Sequence of chain 1.B:
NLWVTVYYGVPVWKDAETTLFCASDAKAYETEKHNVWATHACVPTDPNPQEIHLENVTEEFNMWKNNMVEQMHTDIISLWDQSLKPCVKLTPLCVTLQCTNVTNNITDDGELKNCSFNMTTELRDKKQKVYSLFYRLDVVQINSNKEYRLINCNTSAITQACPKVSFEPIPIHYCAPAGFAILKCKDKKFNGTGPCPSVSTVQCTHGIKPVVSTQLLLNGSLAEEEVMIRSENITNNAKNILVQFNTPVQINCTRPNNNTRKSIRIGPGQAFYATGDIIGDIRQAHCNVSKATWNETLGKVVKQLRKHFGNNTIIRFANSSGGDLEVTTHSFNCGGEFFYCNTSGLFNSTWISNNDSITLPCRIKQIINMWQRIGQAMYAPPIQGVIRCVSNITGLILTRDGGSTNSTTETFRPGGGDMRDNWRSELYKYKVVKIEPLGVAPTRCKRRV

A small-molecule ligand and the protein it binds are described below.
Small molecule (SMILES): CC(=O)N[C@H]1[C@H](O[C@H]2[C@H](O)[C@@H](NC(C)=O)CO[C@@H]2CO)O[C@H](CO)[C@@H](O[C@@H]2O[C@H](CO[C@H]3O[C@H](CO)[C@@H](O)[C@H](O)[C@@H]3O)[C@@H](O)[C@H](O[C@H]3O[C@H](CO)[C@@H](O)[C@H](O)[C@@H]3O)[C@@H]2O)[C@@H]1O

Binding-site contacts:
Ligand atom O7 contacts residue ASN355 of chain 1.B at 3.1 Å (h-bond).
Ligand atom C8 contacts residue ASN355 of chain 1.B at 4.3 Å.
Ligand atom O7 contacts residue NAG1 of chain 1.U at 3.6 Å.
Ligand atom C1 contacts residue SER357 of chain 1.B at 3.5 Å.
Ligand atom C3 contacts residue NAG1 of chain 1.U at 4.2 Å.
Ligand atom C5 contacts residue SER357 of chain 1.B at 4.2 Å.
Ligand atom C7 contacts residue NAG1 of chain 1.U at 4.2 Å.
Ligand atom O5 contacts residue ASN355 of chain 1.B at 2.4 Å (h-bond).
Ligand atom C4 contacts residue ASN355 of chain 1.B at 4.3 Å.
Ligand atom C8 contacts residue NAG2 of chain 1.U at 3.7 Å.
Ligand atom C1 contacts residue ASN355 of chain 1.B at 1.4 Å.
Ligand atom C6 contacts residue NAG1 of chain 1.U at 4.1 Å.
Ligand atom O7 contacts residue NAG2 of chain 1.U at 3.0 Å (h-bond).
Ligand atom C5 contacts residue ASN355 of chain 1.B at 3.7 Å.
Ligand atom C1 contacts residue NAG1 of chain 1.U at 3.9 Å.
Ligand atom C2 contacts residue ASN355 of chain 1.B at 2.4 Å.
Ligand atom C3 contacts residue ASN355 of chain 1.B at 3.8 Å.
Ligand atom C7 contacts residue NAG2 of chain 1.U at 3.7 Å.
Ligand atom C5 contacts residue NAG1 of chain 1.U at 4.4 Å.
Ligand atom C7 contacts residue ASN355 of chain 1.B at 3.2 Å.
Ligand atom O4 contacts residue NAG1 of chain 1.U at 3.6 Å (h-bond).
Ligand atom O5 contacts residue SER357 of chain 1.B at 3.7 Å.
Ligand atom O3 contacts residue NAG1 of chain 1.U at 4.5 Å.
Ligand atom N2 contacts residue ASN355 of chain 1.B at 2.8 Å (h-bond).
Ligand atom C1 contacts residue NAG2 of chain 1.U at 4.5 Å.